Binding-site contacts:
Ligand atom C4 contacts residue TRP38 of chain 10.B at 4.1 Å (hydrophobic).
Ligand atom N7 contacts residue TRP38 of chain 10.B at 3.7 Å.
Ligand atom O6 contacts residue TRP38 of chain 10.B at 3.7 Å.
Ligand atom C6 contacts residue TRP38 of chain 10.B at 3.9 Å (hydrophobic).
Ligand atom N3 contacts residue TRP38 of chain 10.B at 4.3 Å.
Ligand atom O6 contacts residue LYS58 of chain 10.D at 4.2 Å.
Ligand atom C8 contacts residue TRP38 of chain 10.B at 4.1 Å (hydrophobic).
Ligand atom N1 contacts residue TRP38 of chain 10.B at 4.1 Å.
Ligand atom C2 contacts residue TRP38 of chain 10.B at 4.2 Å (hydrophobic).
Ligand atom N9 contacts residue TRP38 of chain 10.B at 4.4 Å.
Ligand atom N1 contacts residue LYS58 of chain 10.D at 4.0 Å.
Ligand atom C5 contacts residue TRP38 of chain 10.B at 3.9 Å (hydrophobic).

Sequence of chain 10.B:
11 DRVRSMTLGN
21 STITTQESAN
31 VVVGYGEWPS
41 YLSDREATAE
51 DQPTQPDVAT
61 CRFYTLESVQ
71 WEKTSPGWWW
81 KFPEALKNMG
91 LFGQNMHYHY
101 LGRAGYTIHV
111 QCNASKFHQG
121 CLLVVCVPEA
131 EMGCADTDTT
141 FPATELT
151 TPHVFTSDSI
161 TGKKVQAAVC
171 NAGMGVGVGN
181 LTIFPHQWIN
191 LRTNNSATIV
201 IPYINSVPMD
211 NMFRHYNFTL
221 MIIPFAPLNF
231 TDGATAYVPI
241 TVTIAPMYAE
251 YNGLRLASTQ

Sequence of chain 10.D:
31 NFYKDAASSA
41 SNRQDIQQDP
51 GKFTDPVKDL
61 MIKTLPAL

The small molecule below binds the protein below.
Small molecule (SMILES): Nc1nc2[nH]cnc2c(=O)[nH]1